Binding-site contacts:
Ligand atom C5 contacts residue ASN61 of chain 1.E at 3.7 Å.
Ligand atom C3 contacts residue ASN61 of chain 1.E at 3.8 Å.
Ligand atom C8 contacts residue ASN30 of chain 1.E at 4.5 Å.
Ligand atom N2 contacts residue ASN61 of chain 1.E at 3.0 Å (h-bond).
Ligand atom O5 contacts residue ASN61 of chain 1.E at 2.4 Å (h-bond).
Ligand atom C2 contacts residue ASN61 of chain 1.E at 2.5 Å.
Ligand atom C8 contacts residue ASN61 of chain 1.E at 3.8 Å.
Ligand atom O5 contacts residue TYR28 of chain 1.E at 3.8 Å.
Ligand atom C1 contacts residue ASN61 of chain 1.E at 1.4 Å.
Ligand atom O6 contacts residue TYR28 of chain 1.E at 3.8 Å.
Ligand atom C4 contacts residue ASN61 of chain 1.E at 4.2 Å.
Ligand atom C5 contacts residue TYR28 of chain 1.E at 3.7 Å (hydrophobic).
Ligand atom O7 contacts residue ASN61 of chain 1.E at 3.4 Å (h-bond).
Ligand atom C7 contacts residue ASN61 of chain 1.E at 3.3 Å.
Ligand atom O6 contacts residue ASN61 of chain 1.E at 4.5 Å.
Ligand atom C6 contacts residue TYR28 of chain 1.E at 3.9 Å (hydrophobic).
Ligand atom C1 contacts residue TYR28 of chain 1.E at 3.7 Å (hydrophobic).

Sequence of chain 1.E:
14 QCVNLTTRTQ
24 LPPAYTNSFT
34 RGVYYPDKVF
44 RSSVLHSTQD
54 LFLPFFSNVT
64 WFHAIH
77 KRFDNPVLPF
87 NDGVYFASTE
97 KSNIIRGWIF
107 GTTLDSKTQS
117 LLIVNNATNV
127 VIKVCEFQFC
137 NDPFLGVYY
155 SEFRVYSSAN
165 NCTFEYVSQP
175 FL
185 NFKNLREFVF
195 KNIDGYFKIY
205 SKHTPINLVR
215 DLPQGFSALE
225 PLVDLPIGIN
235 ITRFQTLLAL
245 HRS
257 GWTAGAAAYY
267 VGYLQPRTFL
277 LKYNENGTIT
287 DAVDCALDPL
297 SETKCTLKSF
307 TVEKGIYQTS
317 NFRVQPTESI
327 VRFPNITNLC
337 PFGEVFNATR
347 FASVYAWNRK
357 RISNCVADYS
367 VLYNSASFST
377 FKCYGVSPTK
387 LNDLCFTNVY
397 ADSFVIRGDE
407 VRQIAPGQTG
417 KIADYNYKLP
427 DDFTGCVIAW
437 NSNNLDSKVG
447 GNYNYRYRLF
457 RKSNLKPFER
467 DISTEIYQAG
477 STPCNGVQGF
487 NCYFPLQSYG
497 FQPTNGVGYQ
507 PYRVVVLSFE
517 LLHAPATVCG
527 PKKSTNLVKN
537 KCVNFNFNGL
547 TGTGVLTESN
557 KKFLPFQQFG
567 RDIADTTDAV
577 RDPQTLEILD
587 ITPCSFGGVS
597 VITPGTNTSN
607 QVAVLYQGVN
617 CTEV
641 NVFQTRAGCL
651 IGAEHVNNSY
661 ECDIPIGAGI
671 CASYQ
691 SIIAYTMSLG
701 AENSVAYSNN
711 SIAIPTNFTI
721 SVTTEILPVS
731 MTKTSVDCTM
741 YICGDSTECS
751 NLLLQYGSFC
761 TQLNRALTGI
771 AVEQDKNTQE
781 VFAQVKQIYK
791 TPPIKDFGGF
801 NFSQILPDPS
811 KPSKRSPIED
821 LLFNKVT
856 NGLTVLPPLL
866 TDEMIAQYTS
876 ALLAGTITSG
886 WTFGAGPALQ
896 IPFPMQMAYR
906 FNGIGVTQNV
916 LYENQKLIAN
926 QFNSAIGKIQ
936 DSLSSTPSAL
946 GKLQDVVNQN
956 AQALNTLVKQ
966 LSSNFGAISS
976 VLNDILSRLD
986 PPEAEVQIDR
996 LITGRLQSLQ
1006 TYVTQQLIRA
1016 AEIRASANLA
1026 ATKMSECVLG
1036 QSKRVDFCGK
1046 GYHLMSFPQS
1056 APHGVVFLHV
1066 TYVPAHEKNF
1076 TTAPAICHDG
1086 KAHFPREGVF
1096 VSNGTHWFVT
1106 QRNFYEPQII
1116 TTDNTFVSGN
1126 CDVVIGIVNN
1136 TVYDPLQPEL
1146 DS

This protein binds this small molecule.
Small molecule (SMILES): CC(=O)N[C@@H]1[C@@H](O)[C@H](O)[C@@H](CO)O[C@H]1O